Binding-site contacts:
Ligand atom N11 contacts residue ILE246 of chain 1.A at 3.6 Å.
Ligand atom C17 contacts residue PHE283 of chain 1.A at 3.2 Å (hydrophobic).
Ligand atom C12 contacts residue LEU229 of chain 1.A at 3.6 Å (hydrophobic).
Ligand atom C26 contacts residue MET267 of chain 1.A at 3.6 Å (hydrophobic).
Ligand atom O20 contacts residue PHE283 of chain 1.A at 3.7 Å.
Ligand atom C14 contacts residue PHE283 of chain 1.A at 3.7 Å (hydrophobic).
Ligand atom C27 contacts residue GLY279 of chain 1.A at 3.7 Å.
Ligand atom N4 contacts residue TYR247 of chain 1.A at 2.6 Å (h-bond).
Ligand atom C16 contacts residue MET267 of chain 1.A at 3.5 Å (hydrophobic).
Ligand atom N10 contacts residue ILE246 of chain 1.A at 3.5 Å.
Ligand atom C26 contacts residue TYR247 of chain 1.A at 3.8 Å (hydrophobic).
Ligand atom C8 contacts residue GLY279 of chain 1.A at 3.5 Å.
Ligand atom C29 contacts residue ASP228 of chain 1.A at 3.8 Å.
Ligand atom C1 contacts residue PHE283 of chain 1.A at 3.8 Å (hydrophobic).
Ligand atom C8 contacts residue MET267 of chain 1.A at 3.3 Å (hydrophobic).
Ligand atom C30 contacts residue PRO266 of chain 1.A at 3.6 Å (hydrophobic).
Ligand atom C17 contacts residue MET267 of chain 1.A at 3.7 Å (hydrophobic).
Ligand atom N15 contacts residue PHE283 of chain 1.A at 3.5 Å.
Ligand atom C5 contacts residue PHE283 of chain 1.A at 3.8 Å (hydrophobic).
Ligand atom N18 contacts residue PHE250 of chain 1.A at 3.8 Å.
Ligand atom C9 contacts residue TYR247 of chain 1.A at 3.5 Å (hydrophobic).
Ligand atom C9 contacts residue PHE250 of chain 1.A at 3.8 Å (hydrophobic).
Ligand atom N6 contacts residue MET267 of chain 1.A at 3.5 Å (h-bond).
Ligand atom C21 contacts residue GLY279 of chain 1.A at 3.5 Å.
Ligand atom C3 contacts residue TYR247 of chain 1.A at 3.3 Å (hydrophobic).
Ligand atom C32 contacts residue GLU275 of chain 1.A at 3.6 Å.
Ligand atom C21 contacts residue MET267 of chain 1.A at 3.6 Å (hydrophobic).
Ligand atom C3 contacts residue MET267 of chain 1.A at 3.8 Å (hydrophobic).
Ligand atom C2 contacts residue PHE283 of chain 1.A at 3.6 Å (hydrophobic).
Ligand atom C23 contacts residue PHE283 of chain 1.A at 3.8 Å (hydrophobic).
Ligand atom N4 contacts residue MET267 of chain 1.A at 3.5 Å.
Ligand atom C23 contacts residue ILE246 of chain 1.A at 3.6 Å (hydrophobic).
Ligand atom N10 contacts residue PHE283 of chain 1.A at 3.5 Å.
Ligand atom C13 contacts residue MET267 of chain 1.A at 3.4 Å (hydrophobic).
Ligand atom C29 contacts residue LEU229 of chain 1.A at 3.8 Å (hydrophobic).
Ligand atom C9 contacts residue GLN280 of chain 1.A at 3.6 Å.
Ligand atom C23 contacts residue VAL232 of chain 1.A at 3.7 Å (hydrophobic).
Ligand atom O19 contacts residue GLN280 of chain 1.A at 2.9 Å (h-bond).
Ligand atom C24 contacts residue PHE250 of chain 1.A at 3.8 Å (hydrophobic).
Ligand atom C8 contacts residue TYR247 of chain 1.A at 3.7 Å (hydrophobic).

Sequence of chain 1.A:
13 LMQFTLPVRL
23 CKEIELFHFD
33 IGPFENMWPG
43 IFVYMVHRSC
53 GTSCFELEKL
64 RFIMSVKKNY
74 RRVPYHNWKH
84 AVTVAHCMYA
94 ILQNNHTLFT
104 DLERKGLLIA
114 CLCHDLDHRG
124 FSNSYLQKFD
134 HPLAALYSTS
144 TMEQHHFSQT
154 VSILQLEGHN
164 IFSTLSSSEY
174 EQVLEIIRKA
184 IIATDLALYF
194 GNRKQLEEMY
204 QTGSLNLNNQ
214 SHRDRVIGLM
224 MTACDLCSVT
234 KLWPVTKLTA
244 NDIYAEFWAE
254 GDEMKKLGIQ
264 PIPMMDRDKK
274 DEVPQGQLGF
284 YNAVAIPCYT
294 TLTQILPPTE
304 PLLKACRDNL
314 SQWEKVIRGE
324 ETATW

The small molecule below binds the protein below.
Small molecule (SMILES): CNCCN(C)C(=O)c1cnn(C)c1C(=O)Nc1ccn2cc(-c3ccccc3)nc2c1